Sequence of chain 1.A:
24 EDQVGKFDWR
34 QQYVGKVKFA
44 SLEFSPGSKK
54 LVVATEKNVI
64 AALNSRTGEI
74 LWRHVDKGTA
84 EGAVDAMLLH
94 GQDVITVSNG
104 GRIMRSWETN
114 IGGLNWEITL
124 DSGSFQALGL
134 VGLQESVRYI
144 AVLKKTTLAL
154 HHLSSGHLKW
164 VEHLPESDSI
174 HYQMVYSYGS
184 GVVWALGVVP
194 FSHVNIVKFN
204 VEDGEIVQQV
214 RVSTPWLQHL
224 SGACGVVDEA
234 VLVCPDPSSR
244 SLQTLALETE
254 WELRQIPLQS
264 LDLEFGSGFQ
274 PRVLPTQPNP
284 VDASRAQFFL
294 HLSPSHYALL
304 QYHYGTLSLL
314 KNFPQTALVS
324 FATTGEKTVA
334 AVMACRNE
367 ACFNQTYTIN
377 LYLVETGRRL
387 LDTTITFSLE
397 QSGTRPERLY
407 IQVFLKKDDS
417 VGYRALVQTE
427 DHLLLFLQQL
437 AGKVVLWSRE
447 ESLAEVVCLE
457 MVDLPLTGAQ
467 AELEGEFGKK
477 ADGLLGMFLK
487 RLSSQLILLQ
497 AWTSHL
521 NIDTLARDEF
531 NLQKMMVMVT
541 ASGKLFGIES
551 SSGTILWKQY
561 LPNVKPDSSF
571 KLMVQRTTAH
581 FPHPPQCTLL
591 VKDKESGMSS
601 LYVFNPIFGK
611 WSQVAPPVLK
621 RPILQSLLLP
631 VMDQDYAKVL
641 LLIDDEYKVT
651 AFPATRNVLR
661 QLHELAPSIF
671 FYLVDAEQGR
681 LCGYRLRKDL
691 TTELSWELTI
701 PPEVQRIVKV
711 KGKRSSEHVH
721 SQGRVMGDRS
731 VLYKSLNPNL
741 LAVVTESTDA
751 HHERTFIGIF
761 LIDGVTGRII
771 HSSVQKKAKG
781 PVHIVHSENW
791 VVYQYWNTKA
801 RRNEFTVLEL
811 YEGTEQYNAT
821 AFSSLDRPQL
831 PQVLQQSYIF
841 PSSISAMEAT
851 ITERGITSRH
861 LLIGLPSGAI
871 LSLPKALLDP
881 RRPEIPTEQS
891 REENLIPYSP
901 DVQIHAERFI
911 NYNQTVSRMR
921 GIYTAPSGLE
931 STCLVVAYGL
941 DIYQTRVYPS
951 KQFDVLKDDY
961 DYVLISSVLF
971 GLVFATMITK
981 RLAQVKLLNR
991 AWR

Sequence of chain 1.I:
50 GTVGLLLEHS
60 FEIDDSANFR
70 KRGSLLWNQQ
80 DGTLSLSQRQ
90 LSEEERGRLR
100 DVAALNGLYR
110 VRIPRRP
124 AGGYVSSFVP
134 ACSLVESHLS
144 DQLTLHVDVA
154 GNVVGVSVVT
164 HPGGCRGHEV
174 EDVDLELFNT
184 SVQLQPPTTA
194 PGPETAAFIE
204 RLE

Binding-site contacts:
Ligand atom C7 contacts residue ARG169 of chain 1.I at 4.3 Å.
Ligand atom C8 contacts residue ARG169 of chain 1.I at 4.2 Å.
Ligand atom O7 contacts residue THR820 of chain 1.A at 2.8 Å (h-bond).
Ligand atom N2 contacts residue ASN818 of chain 1.A at 2.8 Å (h-bond).
Ligand atom O7 contacts residue ASN818 of chain 1.A at 2.9 Å (h-bond).
Ligand atom O5 contacts residue ALA821 of chain 1.A at 4.4 Å.
Ligand atom C1 contacts residue ASN818 of chain 1.A at 1.4 Å.
Ligand atom C7 contacts residue THR820 of chain 1.A at 3.9 Å.
Ligand atom O7 contacts residue CYS168 of chain 1.I at 3.7 Å.
Ligand atom C2 contacts residue ASN818 of chain 1.A at 2.5 Å.
Ligand atom C8 contacts residue ASN818 of chain 1.A at 3.9 Å.
Ligand atom C1 contacts residue THR820 of chain 1.A at 4.2 Å.
Ligand atom O5 contacts residue ASN818 of chain 1.A at 2.5 Å (h-bond).
Ligand atom C5 contacts residue ASN818 of chain 1.A at 3.8 Å.
Ligand atom C3 contacts residue ASN818 of chain 1.A at 3.8 Å.
Ligand atom C7 contacts residue ASN818 of chain 1.A at 3.1 Å.
Ligand atom O7 contacts residue ARG169 of chain 1.I at 3.7 Å.
Ligand atom C4 contacts residue ASN818 of chain 1.A at 4.3 Å.

This protein binds this small molecule.
Small molecule (SMILES): CC(=O)N[C@H]1[C@H](O[C@H]2[C@H](O)[C@@H](NC(C)=O)CO[C@@H]2CO)O[C@H](CO)[C@@H](O)[C@@H]1O